Binding-site contacts:
Ligand atom O1 contacts residue VAL34 of chain 1.K at 4.0 Å.
Ligand atom C8 contacts residue ALA38 of chain 1.K at 4.2 Å (hydrophobic).
Ligand atom C13 contacts residue VAL161 of chain 1.K at 3.7 Å (hydrophobic).
Ligand atom C7 contacts residue TYR154 of chain 1.K at 4.1 Å (hydrophobic).
Ligand atom C13 contacts residue PHE162 of chain 1.K at 3.2 Å (hydrophobic).
Ligand atom C1 contacts residue LYS37 of chain 1.K at 3.6 Å.
Ligand atom C5 contacts residue LYS37 of chain 1.K at 4.1 Å.
Ligand atom C5 contacts residue TYR154 of chain 1.K at 3.7 Å (hydrophobic).
Ligand atom C12 contacts residue PHE162 of chain 1.K at 3.3 Å (hydrophobic).
Ligand atom C9 contacts residue LYS37 of chain 1.K at 3.8 Å.
Ligand atom C12 contacts residue VAL161 of chain 1.K at 4.0 Å (hydrophobic).
Ligand atom C14 contacts residue VAL161 of chain 1.K at 4.2 Å (hydrophobic).
Ligand atom C10 contacts residue LYS37 of chain 1.K at 3.9 Å.
Ligand atom C9 contacts residue TYR154 of chain 1.K at 3.5 Å (hydrophobic).
Ligand atom O2 contacts residue VAL34 of chain 1.K at 3.6 Å.
Ligand atom C12 contacts residue LYS37 of chain 1.K at 3.6 Å.
Ligand atom O3 contacts residue TYR154 of chain 1.K at 2.9 Å.
Ligand atom O3 contacts residue LEU155 of chain 1.K at 3.8 Å.
Ligand atom C4 contacts residue TYR154 of chain 1.K at 3.8 Å (hydrophobic).
Ligand atom O1 contacts residue LYS37 of chain 1.K at 3.1 Å.
Ligand atom C10 contacts residue TYR154 of chain 1.K at 3.7 Å (hydrophobic).
Ligand atom N contacts residue LYS37 of chain 1.K at 3.6 Å.
Ligand atom C3 contacts residue TYR154 of chain 1.K at 4.0 Å (hydrophobic).
Ligand atom C6 contacts residue TYR154 of chain 1.K at 4.2 Å (hydrophobic).
Ligand atom C7 contacts residue LYS37 of chain 1.K at 3.2 Å.
Ligand atom C14 contacts residue LYS37 of chain 1.K at 3.7 Å.
Ligand atom S contacts residue TYR154 of chain 1.K at 3.6 Å.
Ligand atom C13 contacts residue LYS37 of chain 1.K at 3.8 Å.
Ligand atom O2 contacts residue TYR154 of chain 1.K at 3.9 Å.
Ligand atom C2 contacts residue LYS37 of chain 1.K at 4.1 Å.
Ligand atom C11 contacts residue LYS37 of chain 1.K at 3.4 Å.
Ligand atom C6 contacts residue LYS37 of chain 1.K at 3.6 Å.
Ligand atom C16 contacts residue LYS37 of chain 1.K at 3.2 Å.
Ligand atom C15 contacts residue LYS37 of chain 1.K at 3.4 Å.
Ligand atom C2 contacts residue TYR154 of chain 1.K at 4.0 Å (hydrophobic).
Ligand atom C8 contacts residue TYR154 of chain 1.K at 4.0 Å (hydrophobic).
Ligand atom C1 contacts residue TYR154 of chain 1.K at 3.9 Å (hydrophobic).
Ligand atom C8 contacts residue LYS37 of chain 1.K at 3.9 Å.
Ligand atom N contacts residue TYR154 of chain 1.K at 4.1 Å.
Ligand atom O2 contacts residue VAL151 of chain 1.K at 3.5 Å.

Sequence of chain 1.K:
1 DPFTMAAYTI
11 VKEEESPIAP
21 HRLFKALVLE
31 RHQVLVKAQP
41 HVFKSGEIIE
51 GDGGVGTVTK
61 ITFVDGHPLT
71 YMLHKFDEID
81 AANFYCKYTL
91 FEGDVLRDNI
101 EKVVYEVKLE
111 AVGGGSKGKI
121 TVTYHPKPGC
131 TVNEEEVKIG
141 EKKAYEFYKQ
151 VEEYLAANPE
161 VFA

A protein and the small-molecule ligand that binds it are described below.
Small molecule (SMILES): O=S(=O)(O)c1cccc2cccc(Nc3ccccc3)c12